Binding-site contacts:
Ligand atom O6 contacts residue TYR90 of chain 1.B at 4.2 Å.
Ligand atom C6 contacts residue GLY88 of chain 1.B at 3.3 Å.
Ligand atom C5 contacts residue GLY88 of chain 1.B at 4.4 Å.
Ligand atom O6 contacts residue GLY88 of chain 1.B at 4.0 Å.
Ligand atom C3 contacts residue ASN92 of chain 1.B at 3.8 Å.
Ligand atom O5 contacts residue TYR90 of chain 1.B at 3.4 Å (h-bond).
Ligand atom C2 contacts residue ASN92 of chain 1.B at 2.5 Å.
Ligand atom C5 contacts residue TYR90 of chain 1.B at 3.9 Å (hydrophobic).
Ligand atom C5 contacts residue ASN92 of chain 1.B at 3.6 Å.
Ligand atom C1 contacts residue ASN92 of chain 1.B at 1.4 Å.
Ligand atom C8 contacts residue ASN92 of chain 1.B at 3.2 Å.
Ligand atom O5 contacts residue ASN92 of chain 1.B at 2.3 Å (h-bond).
Ligand atom N2 contacts residue ASN92 of chain 1.B at 3.0 Å (h-bond).
Ligand atom C4 contacts residue ASN92 of chain 1.B at 4.2 Å.
Ligand atom O6 contacts residue ASN87 of chain 1.B at 3.6 Å (h-bond).
Ligand atom C7 contacts residue ASN92 of chain 1.B at 3.7 Å.
Ligand atom C6 contacts residue TYR90 of chain 1.B at 3.2 Å (hydrophobic).

This protein binds this small molecule.
Small molecule (SMILES): CC(=O)N[C@@H]1[C@@H](O)[C@H](O)[C@@H](CO)O[C@H]1O

Sequence of chain 1.B:
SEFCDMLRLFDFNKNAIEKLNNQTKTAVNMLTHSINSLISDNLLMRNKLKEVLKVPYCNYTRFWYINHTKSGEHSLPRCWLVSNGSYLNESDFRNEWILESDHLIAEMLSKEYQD